Sequence of chain 49.A:
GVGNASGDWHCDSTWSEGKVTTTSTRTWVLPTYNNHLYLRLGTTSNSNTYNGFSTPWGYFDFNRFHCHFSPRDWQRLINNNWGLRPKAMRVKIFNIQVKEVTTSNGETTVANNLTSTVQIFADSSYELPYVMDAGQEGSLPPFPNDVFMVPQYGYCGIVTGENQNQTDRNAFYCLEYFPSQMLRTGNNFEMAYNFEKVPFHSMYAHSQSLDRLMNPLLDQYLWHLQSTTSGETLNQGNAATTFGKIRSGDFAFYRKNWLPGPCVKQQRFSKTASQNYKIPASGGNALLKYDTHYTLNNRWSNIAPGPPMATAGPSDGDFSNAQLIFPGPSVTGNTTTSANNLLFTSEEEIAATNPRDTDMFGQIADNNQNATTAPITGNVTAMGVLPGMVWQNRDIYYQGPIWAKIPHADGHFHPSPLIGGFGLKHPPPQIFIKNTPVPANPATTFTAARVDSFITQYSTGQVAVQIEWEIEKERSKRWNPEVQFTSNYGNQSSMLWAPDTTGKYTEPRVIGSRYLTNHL

Sequence of chain 34.A:
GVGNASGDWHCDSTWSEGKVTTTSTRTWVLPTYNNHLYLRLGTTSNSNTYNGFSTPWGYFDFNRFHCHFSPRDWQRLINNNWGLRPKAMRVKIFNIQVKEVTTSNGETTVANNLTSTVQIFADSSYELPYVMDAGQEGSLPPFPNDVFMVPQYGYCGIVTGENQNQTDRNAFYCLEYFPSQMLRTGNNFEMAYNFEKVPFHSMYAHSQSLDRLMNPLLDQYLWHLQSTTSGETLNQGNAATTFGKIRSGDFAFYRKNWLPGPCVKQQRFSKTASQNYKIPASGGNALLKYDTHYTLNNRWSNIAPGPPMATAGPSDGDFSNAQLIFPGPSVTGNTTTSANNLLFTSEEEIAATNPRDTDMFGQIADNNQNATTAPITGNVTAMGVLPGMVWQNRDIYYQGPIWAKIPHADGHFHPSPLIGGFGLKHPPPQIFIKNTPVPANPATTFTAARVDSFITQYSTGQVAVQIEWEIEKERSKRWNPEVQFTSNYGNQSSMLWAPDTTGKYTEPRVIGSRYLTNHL

The small molecule below binds the protein below.
Small molecule (SMILES): Nc1ncnc2c1ncn2[C@H]1C[C@H](O)[C@@H](COP(=O)(O)O)O1

Binding-site contacts:
Ligand atom N6 contacts residue PHE635 of chain 49.A at 3.7 Å.
Ligand atom C6 contacts residue SER629 of chain 49.A at 3.5 Å.
Ligand atom C4 contacts residue PRO628 of chain 49.A at 3.0 Å (hydrophobic).
Ligand atom C8 contacts residue PRO412 of chain 49.A at 4.3 Å (hydrophobic).
Ligand atom O1P contacts residue HIS625 of chain 34.A at 2.8 Å (h-bond).
Ligand atom C2 contacts residue GLY636 of chain 49.A at 3.2 Å.
Ligand atom N1 contacts residue PRO628 of chain 49.A at 3.2 Å (h-bond).
Ligand atom C6 contacts residue GLY636 of chain 49.A at 3.6 Å.
Ligand atom C5 contacts residue PRO628 of chain 49.A at 2.7 Å (hydrophobic).
Ligand atom N3 contacts residue PRO628 of chain 49.A at 3.5 Å (h-bond).
Ligand atom N6 contacts residue GLY634 of chain 49.A at 3.8 Å.
Ligand atom N7 contacts residue PRO412 of chain 49.A at 4.3 Å.
Ligand atom N7 contacts residue SER629 of chain 49.A at 3.1 Å (h-bond).
Ligand atom C5 contacts residue SER629 of chain 49.A at 3.5 Å.
Ligand atom N6 contacts residue GLY636 of chain 49.A at 3.2 Å (h-bond).
Ligand atom N1 contacts residue VAL411 of chain 49.A at 4.3 Å.
Ligand atom C8 contacts residue SER629 of chain 49.A at 4.2 Å.
Ligand atom N6 contacts residue SER629 of chain 49.A at 3.0 Å (h-bond).
Ligand atom N7 contacts residue HIS627 of chain 49.A at 4.1 Å.
Ligand atom N6 contacts residue PRO628 of chain 49.A at 3.4 Å (h-bond).
Ligand atom C6 contacts residue PRO628 of chain 49.A at 2.8 Å (hydrophobic).
Ligand atom N9 contacts residue PRO412 of chain 49.A at 4.2 Å.
Ligand atom N7 contacts residue ASN606 of chain 49.A at 4.2 Å.
Ligand atom N7 contacts residue PRO628 of chain 49.A at 3.3 Å (h-bond).
Ligand atom P contacts residue HIS625 of chain 34.A at 3.9 Å.
Ligand atom C6 contacts residue PRO412 of chain 49.A at 4.3 Å (hydrophobic).
Ligand atom C3' contacts residue HIS627 of chain 49.A at 4.3 Å.
Ligand atom C5 contacts residue PRO412 of chain 49.A at 4.2 Å (hydrophobic).
Ligand atom C4 contacts residue PRO412 of chain 49.A at 4.1 Å (hydrophobic).
Ligand atom O2P contacts residue ASP623 of chain 34.A at 3.2 Å (salt-bridge).
Ligand atom C2' contacts residue PRO628 of chain 49.A at 3.6 Å (hydrophobic).
Ligand atom N9 contacts residue PRO628 of chain 49.A at 3.7 Å.
Ligand atom C8 contacts residue PRO628 of chain 49.A at 3.8 Å (hydrophobic).
Ligand atom C2 contacts residue PRO628 of chain 49.A at 3.5 Å (hydrophobic).
Ligand atom C1' contacts residue HIS627 of chain 49.A at 4.3 Å.
Ligand atom O3' contacts residue PRO628 of chain 49.A at 4.1 Å.
Ligand atom C8 contacts residue HIS627 of chain 49.A at 3.5 Å.
Ligand atom C1' contacts residue PRO628 of chain 49.A at 3.9 Å (hydrophobic).
Ligand atom N1 contacts residue GLY636 of chain 49.A at 2.9 Å (h-bond).
Ligand atom C2' contacts residue HIS627 of chain 49.A at 3.2 Å.